Binding-site contacts:
Ligand atom C7 contacts residue GLN527 of chain 1.A at 3.2 Å.
Ligand atom C1 contacts residue GLN527 of chain 1.A at 4.4 Å.
Ligand atom N2 contacts residue PRO524 of chain 1.A at 4.3 Å.
Ligand atom C1 contacts residue ASN416 of chain 1.A at 1.4 Å.
Ligand atom C8 contacts residue GLN527 of chain 1.A at 2.7 Å.
Ligand atom C5 contacts residue ASN416 of chain 1.A at 3.6 Å.
Ligand atom O7 contacts residue GLN527 of chain 1.A at 4.4 Å.
Ligand atom C7 contacts residue PRO524 of chain 1.A at 4.2 Å (hydrophobic).
Ligand atom O5 contacts residue ASN416 of chain 1.A at 2.3 Å (h-bond).
Ligand atom O3 contacts residue PRO524 of chain 1.A at 3.5 Å.
Ligand atom C7 contacts residue ASN416 of chain 1.A at 4.1 Å.
Ligand atom N2 contacts residue GLN527 of chain 1.A at 2.8 Å (h-bond).
Ligand atom C4 contacts residue ASN416 of chain 1.A at 4.2 Å.
Ligand atom N2 contacts residue ASN416 of chain 1.A at 3.0 Å (h-bond).
Ligand atom C3 contacts residue ASN416 of chain 1.A at 3.8 Å.
Ligand atom C3 contacts residue PRO524 of chain 1.A at 4.1 Å (hydrophobic).
Ligand atom C8 contacts residue TYR521 of chain 1.A at 3.9 Å (hydrophobic).
Ligand atom C2 contacts residue GLN527 of chain 1.A at 4.0 Å.
Ligand atom O7 contacts residue PRO524 of chain 1.A at 4.5 Å.
Ligand atom C2 contacts residue ASN416 of chain 1.A at 2.5 Å.
Ligand atom C8 contacts residue PRO524 of chain 1.A at 4.3 Å (hydrophobic).

Sequence of chain 1.A:
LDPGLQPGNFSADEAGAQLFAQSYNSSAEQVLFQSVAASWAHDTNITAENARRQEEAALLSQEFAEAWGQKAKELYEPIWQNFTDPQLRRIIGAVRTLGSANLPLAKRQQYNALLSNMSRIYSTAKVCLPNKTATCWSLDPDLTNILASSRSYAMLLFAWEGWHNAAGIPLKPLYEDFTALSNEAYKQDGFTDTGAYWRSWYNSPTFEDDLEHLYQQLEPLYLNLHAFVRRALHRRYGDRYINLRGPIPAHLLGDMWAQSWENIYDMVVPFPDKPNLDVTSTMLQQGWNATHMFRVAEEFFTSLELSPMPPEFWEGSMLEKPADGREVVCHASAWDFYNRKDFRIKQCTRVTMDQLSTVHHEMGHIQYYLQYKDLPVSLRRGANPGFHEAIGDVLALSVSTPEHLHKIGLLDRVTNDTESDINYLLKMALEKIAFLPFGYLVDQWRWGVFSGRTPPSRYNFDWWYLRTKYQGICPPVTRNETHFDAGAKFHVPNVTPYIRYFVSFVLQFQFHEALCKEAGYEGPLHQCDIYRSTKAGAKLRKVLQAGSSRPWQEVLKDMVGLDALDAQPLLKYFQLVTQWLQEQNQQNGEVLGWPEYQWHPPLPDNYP

This small molecule binds to this protein.
Small molecule (SMILES): CC(=O)N[C@@H]1[C@@H](O)[C@H](O)[C@@H](CO)O[C@H]1O